Binding-site contacts:
Ligand atom C1 contacts residue ILE144 of chain 1.A at 4.1 Å (hydrophobic).
Ligand atom O6 contacts residue PRO186 of chain 1.A at 4.3 Å.
Ligand atom O5 contacts residue TYR150 of chain 1.A at 2.3 Å (h-bond).
Ligand atom O6 contacts residue TYR156 of chain 1.A at 3.2 Å (h-bond).
Ligand atom O4 contacts residue ARG197 of chain 1.A at 3.3 Å (salt-bridge).
Ligand atom C1 contacts residue NDP1 of chain 1.M at 3.9 Å.
Ligand atom O6 contacts residue NDP1 of chain 1.M at 2.9 Å.
Ligand atom O6 contacts residue ALA145 of chain 1.A at 4.5 Å.
Ligand atom S3 contacts residue TYR150 of chain 1.A at 3.7 Å.
Ligand atom O7 contacts residue ILE144 of chain 1.A at 4.2 Å.
Ligand atom C2 contacts residue TYR156 of chain 1.A at 4.3 Å (hydrophobic).
Ligand atom O4 contacts residue PHE193 of chain 1.A at 4.1 Å.
Ligand atom C1 contacts residue ALA145 of chain 1.A at 4.2 Å (hydrophobic).
Ligand atom C1 contacts residue SER143 of chain 1.A at 3.2 Å.
Ligand atom C2 contacts residue TYR150 of chain 1.A at 4.2 Å (hydrophobic).
Ligand atom O6 contacts residue SER143 of chain 1.A at 2.5 Å (h-bond).
Ligand atom C2 contacts residue NDP1 of chain 1.M at 3.9 Å.
Ligand atom C1 contacts residue TYR156 of chain 1.A at 3.9 Å (hydrophobic).
Ligand atom O7 contacts residue GLN246 of chain 1.A at 4.1 Å.
Ligand atom O5 contacts residue ARG197 of chain 1.A at 3.6 Å.
Ligand atom O7 contacts residue PHE251 of chain 1.I at 4.2 Å.
Ligand atom C2 contacts residue PHE193 of chain 1.A at 3.7 Å (hydrophobic).
Ligand atom S3 contacts residue ARG197 of chain 1.A at 4.0 Å.
Ligand atom O7 contacts residue ILE188 of chain 1.A at 4.2 Å.
Ligand atom C1 contacts residue TYR150 of chain 1.A at 3.9 Å (hydrophobic).

A small-molecule ligand and the protein it binds are described below.
Small molecule (SMILES): O=S(=O)(O)CCO

Sequence of chain 1.A:
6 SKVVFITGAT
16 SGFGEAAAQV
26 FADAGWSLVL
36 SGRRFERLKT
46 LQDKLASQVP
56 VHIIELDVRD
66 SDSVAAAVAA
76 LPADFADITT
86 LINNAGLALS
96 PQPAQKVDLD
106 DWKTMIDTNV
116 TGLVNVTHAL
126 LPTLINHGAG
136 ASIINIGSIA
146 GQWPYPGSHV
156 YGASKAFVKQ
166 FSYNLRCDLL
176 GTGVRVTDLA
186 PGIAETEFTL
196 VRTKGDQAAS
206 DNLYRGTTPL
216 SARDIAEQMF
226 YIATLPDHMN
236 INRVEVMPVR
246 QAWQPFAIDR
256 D

Sequence of chain 1.I:
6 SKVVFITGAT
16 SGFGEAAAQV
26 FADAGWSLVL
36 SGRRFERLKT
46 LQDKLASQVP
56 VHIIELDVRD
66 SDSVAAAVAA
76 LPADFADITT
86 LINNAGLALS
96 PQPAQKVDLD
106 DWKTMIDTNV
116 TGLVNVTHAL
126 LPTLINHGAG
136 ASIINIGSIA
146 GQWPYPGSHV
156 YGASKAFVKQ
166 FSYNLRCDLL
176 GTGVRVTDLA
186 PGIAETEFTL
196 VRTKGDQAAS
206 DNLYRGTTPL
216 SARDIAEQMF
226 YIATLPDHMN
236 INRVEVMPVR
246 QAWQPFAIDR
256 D